This protein binds this small molecule.
Small molecule (SMILES): Cn1ncc(C(=O)N2CCC2)c1C(=O)Nc1ccn(CC(F)F)n1

Sequence of chain 1.C:
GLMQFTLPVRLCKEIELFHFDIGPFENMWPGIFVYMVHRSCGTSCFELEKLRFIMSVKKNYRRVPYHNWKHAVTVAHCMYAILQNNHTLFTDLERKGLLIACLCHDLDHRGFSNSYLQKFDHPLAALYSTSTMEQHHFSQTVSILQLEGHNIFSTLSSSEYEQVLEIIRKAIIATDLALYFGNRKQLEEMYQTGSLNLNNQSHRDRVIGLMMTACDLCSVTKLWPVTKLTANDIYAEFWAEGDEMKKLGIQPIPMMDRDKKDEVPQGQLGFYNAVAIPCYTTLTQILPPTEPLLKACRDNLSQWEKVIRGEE

Binding-site contacts:
Ligand atom C13 contacts residue GLN280 of chain 1.C at 3.8 Å.
Ligand atom F24 contacts residue GLY279 of chain 1.C at 3.4 Å.
Ligand atom F24 contacts residue PHE283 of chain 1.C at 3.0 Å.
Ligand atom N14 contacts residue PHE250 of chain 1.C at 3.9 Å.
Ligand atom C20 contacts residue MET267 of chain 1.C at 3.6 Å (hydrophobic).
Ligand atom N14 contacts residue PHE283 of chain 1.C at 3.3 Å.
Ligand atom C18 contacts residue PHE283 of chain 1.C at 3.8 Å (hydrophobic).
Ligand atom F24 contacts residue GLY282 of chain 1.C at 3.4 Å.
Ligand atom N1 contacts residue PHE283 of chain 1.C at 3.6 Å.
Ligand atom C6 contacts residue PHE250 of chain 1.C at 4.0 Å (hydrophobic).
Ligand atom O8 contacts residue LEU189 of chain 1.C at 3.8 Å.
Ligand atom C4 contacts residue LEU229 of chain 1.C at 3.9 Å (hydrophobic).
Ligand atom O8 contacts residue PHE283 of chain 1.C at 3.6 Å.
Ligand atom N1 contacts residue ILE246 of chain 1.C at 3.6 Å.
Ligand atom C20 contacts residue PHE283 of chain 1.C at 3.9 Å (hydrophobic).
Ligand atom F23 contacts residue PHE283 of chain 1.C at 4.0 Å.
Ligand atom C20 contacts residue TYR247 of chain 1.C at 4.0 Å (hydrophobic).
Ligand atom C13 contacts residue PHE283 of chain 1.C at 3.8 Å (hydrophobic).
Ligand atom C18 contacts residue GLN280 of chain 1.C at 3.5 Å.
Ligand atom C18 contacts residue MET267 of chain 1.C at 3.9 Å (hydrophobic).
Ligand atom C12 contacts residue PHE283 of chain 1.C at 3.9 Å (hydrophobic).
Ligand atom C20 contacts residue GLY279 of chain 1.C at 3.5 Å.
Ligand atom C2 contacts residue PHE283 of chain 1.C at 3.6 Å (hydrophobic).
Ligand atom N16 contacts residue MET267 of chain 1.C at 3.3 Å (h-bond).
Ligand atom O15 contacts residue PHE283 of chain 1.C at 4.0 Å.
Ligand atom C21 contacts residue MET267 of chain 1.C at 3.7 Å (hydrophobic).
Ligand atom C10 contacts residue HIS79 of chain 1.C at 3.6 Å.
Ligand atom C12 contacts residue VAL232 of chain 1.C at 3.8 Å (hydrophobic).
Ligand atom C19 contacts residue MET267 of chain 1.C at 3.8 Å (hydrophobic).
Ligand atom N17 contacts residue MET267 of chain 1.C at 3.5 Å (h-bond).
Ligand atom C12 contacts residue GLN280 of chain 1.C at 3.5 Å.
Ligand atom N5 contacts residue ILE246 of chain 1.C at 3.4 Å.
Ligand atom C3 contacts residue PHE283 of chain 1.C at 3.8 Å (hydrophobic).
Ligand atom C18 contacts residue TYR247 of chain 1.C at 3.6 Å (hydrophobic).
Ligand atom O15 contacts residue GLN280 of chain 1.C at 2.6 Å (h-bond).
Ligand atom N17 contacts residue PHE283 of chain 1.C at 3.4 Å.
Ligand atom C11 contacts residue TYR78 of chain 1.C at 4.1 Å (hydrophobic).
Ligand atom C12 contacts residue ILE246 of chain 1.C at 3.7 Å (hydrophobic).
Ligand atom C4 contacts residue ILE246 of chain 1.C at 4.0 Å (hydrophobic).
Ligand atom C19 contacts residue PHE283 of chain 1.C at 3.3 Å (hydrophobic).